A small-molecule ligand and the protein it binds are described below.
Small molecule (SMILES): NCc1ccc(-c2cnc3[nH]cc(-c4cccc(NC(=O)Nc5ccccc5Oc5ccccc5)c4)c3c2)cc1

Sequence of chain 1.B:
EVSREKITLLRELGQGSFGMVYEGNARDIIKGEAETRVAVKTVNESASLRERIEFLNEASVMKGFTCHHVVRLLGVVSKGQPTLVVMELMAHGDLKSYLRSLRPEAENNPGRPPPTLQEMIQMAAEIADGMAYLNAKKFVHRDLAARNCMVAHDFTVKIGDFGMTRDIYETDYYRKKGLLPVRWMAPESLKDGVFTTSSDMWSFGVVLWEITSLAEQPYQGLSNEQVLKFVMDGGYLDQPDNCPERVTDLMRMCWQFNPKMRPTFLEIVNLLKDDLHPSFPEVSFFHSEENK

Binding-site contacts:
Ligand atom C4 contacts residue LEU24 of chain 1.B at 3.4 Å (hydrophobic).
Ligand atom N24 contacts residue ASP172 of chain 1.B at 3.7 Å.
Ligand atom C37 contacts residue GLU69 of chain 1.B at 3.6 Å.
Ligand atom C22 contacts residue ASP172 of chain 1.B at 3.2 Å.
Ligand atom C27 contacts residue ILE170 of chain 1.B at 3.4 Å (hydrophobic).
Ligand atom N11 contacts residue ALA50 of chain 1.B at 3.5 Å.
Ligand atom C34 contacts residue VAL72 of chain 1.B at 3.7 Å (hydrophobic).
Ligand atom N11 contacts residue MET101 of chain 1.B at 3.0 Å (h-bond).
Ligand atom O31 contacts residue GLU69 of chain 1.B at 3.6 Å.
Ligand atom N24 contacts residue GLU69 of chain 1.B at 3.0 Å (salt-bridge).
Ligand atom C25 contacts residue MET73 of chain 1.B at 3.6 Å (hydrophobic).
Ligand atom N21 contacts residue GLU69 of chain 1.B at 2.8 Å (salt-bridge).
Ligand atom C20 contacts residue ASP172 of chain 1.B at 3.4 Å.
Ligand atom O23 contacts residue MET161 of chain 1.B at 3.6 Å.
Ligand atom C38 contacts residue MET161 of chain 1.B at 3.7 Å (hydrophobic).
Ligand atom C35 contacts residue PHE150 of chain 1.B at 3.7 Å (hydrophobic).
Ligand atom C19 contacts residue ASP172 of chain 1.B at 3.2 Å.
Ligand atom C33 contacts residue MET73 of chain 1.B at 3.5 Å (hydrophobic).
Ligand atom C30 contacts residue ASP172 of chain 1.B at 3.6 Å.
Ligand atom C25 contacts residue ASP172 of chain 1.B at 3.7 Å.
Ligand atom C14 contacts residue VAL82 of chain 1.B at 3.6 Å (hydrophobic).
Ligand atom C2 contacts residue LEU24 of chain 1.B at 3.3 Å (hydrophobic).
Ligand atom C8 contacts residue GLY104 of chain 1.B at 3.7 Å.
Ligand atom O23 contacts residue ASP172 of chain 1.B at 2.8 Å (salt-bridge).
Ligand atom C10 contacts residue MET101 of chain 1.B at 3.5 Å (hydrophobic).
Ligand atom C38 contacts residue MET98 of chain 1.B at 3.6 Å (hydrophobic).
Ligand atom N21 contacts residue MET98 of chain 1.B at 3.6 Å.
Ligand atom C34 contacts residue PHE150 of chain 1.B at 3.6 Å (hydrophobic).
Ligand atom O31 contacts residue ASP172 of chain 1.B at 3.5 Å.
Ligand atom N24 contacts residue MET73 of chain 1.B at 3.4 Å (h-bond).
Ligand atom C26 contacts residue GLY171 of chain 1.B at 3.6 Å.
Ligand atom N21 contacts residue ASP172 of chain 1.B at 3.1 Å (salt-bridge).
Ligand atom C3 contacts residue LEU24 of chain 1.B at 3.7 Å (hydrophobic).
Ligand atom N13 contacts residue ALA50 of chain 1.B at 3.3 Å.
Ligand atom O23 contacts residue GLY171 of chain 1.B at 3.4 Å.
Ligand atom C32 contacts residue GLU69 of chain 1.B at 3.6 Å.
Ligand atom C22 contacts residue GLU69 of chain 1.B at 3.5 Å.
Ligand atom N13 contacts residue GLU99 of chain 1.B at 2.8 Å (salt-bridge).
Ligand atom C26 contacts residue MET73 of chain 1.B at 3.4 Å (hydrophobic).
Ligand atom C12 contacts residue ALA50 of chain 1.B at 3.3 Å (hydrophobic).